The small molecule below binds the protein below.
Small molecule (SMILES): CC(=O)N[C@@H](C)C(=O)N[C@@H](CC(=O)O)C(=O)N[C@@H](Cc1ccc(OP(=O)(O)O)cc1)C(=O)N[C@@H](CCC(=O)O)C(=O)N1CCC[C@H]1C(=O)N1CCC[C@H]1C(N)=O

Sequence of chain 1.A:
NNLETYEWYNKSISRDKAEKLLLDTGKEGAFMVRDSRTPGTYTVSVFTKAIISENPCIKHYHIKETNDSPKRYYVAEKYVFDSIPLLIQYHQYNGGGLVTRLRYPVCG

Binding-site contacts:
Ligand atom CD1 contacts residue HIS63 of chain 1.A at 3.7 Å.
Ligand atom CG contacts residue LYS60 of chain 1.A at 3.4 Å.
Ligand atom O1P contacts residue SER37 of chain 1.A at 2.1 Å (h-bond).
Ligand atom CE1 contacts residue THR44 of chain 1.A at 2.3 Å.
Ligand atom CA contacts residue HIS61 of chain 1.A at 3.7 Å.
Ligand atom OH contacts residue THR44 of chain 1.A at 2.8 Å (h-bond).
Ligand atom CD contacts residue LYS60 of chain 1.A at 3.4 Å.
Ligand atom CD1 contacts residue THR44 of chain 1.A at 3.2 Å.
Ligand atom O1P contacts residue HIS63 of chain 1.A at 3.8 Å.
Ligand atom CB contacts residue VAL76 of chain 1.A at 2.4 Å (hydrophobic).
Ligand atom CA contacts residue VAL76 of chain 1.A at 3.4 Å (hydrophobic).
Ligand atom CB contacts residue HIS61 of chain 1.A at 2.4 Å.
Ligand atom CG contacts residue HIS61 of chain 1.A at 3.2 Å.
Ligand atom CG contacts residue LYS65 of chain 1.A at 3.5 Å.
Ligand atom N contacts residue GLU78 of chain 1.A at 2.3 Å (salt-bridge).
Ligand atom CZ contacts residue THR44 of chain 1.A at 2.6 Å.
Ligand atom CG contacts residue HIS63 of chain 1.A at 3.8 Å.
Ligand atom O3P contacts residue ARG35 of chain 1.A at 3.2 Å (salt-bridge).
Ligand atom O2P contacts residue ARG16 of chain 1.A at 3.8 Å.
Ligand atom N contacts residue ALA77 of chain 1.A at 3.1 Å.
Ligand atom CG contacts residue ALA77 of chain 1.A at 3.7 Å (hydrophobic).
Ligand atom CD1 contacts residue HIS61 of chain 1.A at 3.8 Å.
Ligand atom CH3 contacts residue LYS65 of chain 1.A at 3.7 Å.
Ligand atom CE1 contacts residue ARG16 of chain 1.A at 3.1 Å.
Ligand atom OE1 contacts residue HIS61 of chain 1.A at 3.7 Å.
Ligand atom P contacts residue THR44 of chain 1.A at 3.8 Å.
Ligand atom OH contacts residue ARG16 of chain 1.A at 2.7 Å.
Ligand atom CB contacts residue ALA77 of chain 1.A at 3.1 Å (hydrophobic).
Ligand atom O2P contacts residue SER15 of chain 1.A at 3.5 Å (h-bond).
Ligand atom O3P contacts residue SER15 of chain 1.A at 3.5 Å (h-bond).
Ligand atom C contacts residue GLU78 of chain 1.A at 3.5 Å.
Ligand atom OE1 contacts residue LYS60 of chain 1.A at 2.8 Å.
Ligand atom O contacts residue GLU78 of chain 1.A at 3.8 Å.
Ligand atom CE2 contacts residue THR44 of chain 1.A at 3.6 Å.
Ligand atom CZ contacts residue ARG16 of chain 1.A at 3.3 Å.
Ligand atom P contacts residue SER37 of chain 1.A at 3.3 Å.
Ligand atom CE1 contacts residue HIS61 of chain 1.A at 3.6 Å.
Ligand atom C contacts residue ALA77 of chain 1.A at 3.7 Å (hydrophobic).
Ligand atom CG contacts residue VAL76 of chain 1.A at 3.4 Å (hydrophobic).
Ligand atom O3P contacts residue SER37 of chain 1.A at 3.1 Å.